Sequence of chain 1.D:
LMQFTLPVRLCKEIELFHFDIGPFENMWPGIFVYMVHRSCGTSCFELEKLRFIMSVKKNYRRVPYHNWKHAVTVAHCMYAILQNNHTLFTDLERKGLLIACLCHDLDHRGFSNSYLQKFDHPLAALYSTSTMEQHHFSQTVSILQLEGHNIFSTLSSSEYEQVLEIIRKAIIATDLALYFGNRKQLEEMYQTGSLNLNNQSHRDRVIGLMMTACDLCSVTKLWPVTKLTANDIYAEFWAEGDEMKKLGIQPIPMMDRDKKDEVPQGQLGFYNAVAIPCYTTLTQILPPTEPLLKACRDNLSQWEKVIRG

The protein below binds the small molecule below.
Small molecule (SMILES): CN(C)CCn1nc(-c2ccccn2)cc1NC(=O)c1nc(C2CC2)ccc1Nc1cncnc1

Binding-site contacts:
Ligand atom N9 contacts residue PHE250 of chain 1.D at 3.7 Å.
Ligand atom C24 contacts residue LEU229 of chain 1.D at 3.7 Å (hydrophobic).
Ligand atom C30 contacts residue GLY279 of chain 1.D at 3.7 Å.
Ligand atom C31 contacts residue GLY279 of chain 1.D at 3.5 Å.
Ligand atom N19 contacts residue MET267 of chain 1.D at 3.5 Å.
Ligand atom C17 contacts residue TYR247 of chain 1.D at 3.5 Å (hydrophobic).
Ligand atom C4 contacts residue TYR247 of chain 1.D at 3.2 Å (hydrophobic).
Ligand atom N19 contacts residue TYR247 of chain 1.D at 2.6 Å (h-bond).
Ligand atom C28 contacts residue VAL232 of chain 1.D at 3.7 Å (hydrophobic).
Ligand atom C28 contacts residue GLN280 of chain 1.D at 3.2 Å.
Ligand atom C34 contacts residue GLY279 of chain 1.D at 3.7 Å.
Ligand atom C35 contacts residue MET267 of chain 1.D at 3.7 Å (hydrophobic).
Ligand atom C10 contacts residue PHE283 of chain 1.D at 3.6 Å (hydrophobic).
Ligand atom N19 contacts residue GLY279 of chain 1.D at 3.6 Å.
Ligand atom C30 contacts residue GLU275 of chain 1.D at 3.6 Å.
Ligand atom C8 contacts residue PHE283 of chain 1.D at 3.7 Å (hydrophobic).
Ligand atom N20 contacts residue VAL232 of chain 1.D at 3.7 Å.
Ligand atom N21 contacts residue SER231 of chain 1.D at 3.2 Å.
Ligand atom N3 contacts residue MET267 of chain 1.D at 3.5 Å (h-bond).
Ligand atom C34 contacts residue MET267 of chain 1.D at 3.7 Å (hydrophobic).
Ligand atom C16 contacts residue PHE283 of chain 1.D at 3.3 Å (hydrophobic).
Ligand atom C6 contacts residue TYR247 of chain 1.D at 3.7 Å (hydrophobic).
Ligand atom C17 contacts residue MET267 of chain 1.D at 3.3 Å (hydrophobic).
Ligand atom C30 contacts residue TYR247 of chain 1.D at 3.3 Å (hydrophobic).
Ligand atom C34 contacts residue GLU275 of chain 1.D at 3.3 Å.
Ligand atom O18 contacts residue GLN280 of chain 1.D at 2.8 Å (h-bond).
Ligand atom C30 contacts residue MET267 of chain 1.D at 3.5 Å (hydrophobic).
Ligand atom N9 contacts residue PHE283 of chain 1.D at 3.7 Å.
Ligand atom O18 contacts residue PHE283 of chain 1.D at 3.6 Å.
Ligand atom C4 contacts residue MET267 of chain 1.D at 3.2 Å (hydrophobic).
Ligand atom C17 contacts residue GLY279 of chain 1.D at 3.5 Å.
Ligand atom C25 contacts residue SER231 of chain 1.D at 3.7 Å.
Ligand atom C35 contacts residue GLY279 of chain 1.D at 3.6 Å.
Ligand atom C25 contacts residue THR239 of chain 1.D at 3.6 Å.
Ligand atom C1 contacts residue MET267 of chain 1.D at 3.2 Å (hydrophobic).
Ligand atom N20 contacts residue THR239 of chain 1.D at 3.6 Å.
Ligand atom C2 contacts residue PHE283 of chain 1.D at 3.6 Å (hydrophobic).
Ligand atom C6 contacts residue MET267 of chain 1.D at 3.3 Å (hydrophobic).
Ligand atom C31 contacts residue MET267 of chain 1.D at 3.5 Å (hydrophobic).
Ligand atom N5 contacts residue MET267 of chain 1.D at 3.3 Å (h-bond).